The protein below binds the small molecule below.
Small molecule (SMILES): Cc1cn([C@H]2C[C@H](O[P](=O)(O)OC[C@H]3O[C@@H](n4ccc(N)nc4=O)C[C@@H]3O[P](=O)(O)OC[C@H]3O[C@@H](n4cnc5c(N)ncnc54)C[C@@H]3O)[C@@H](CO[P](=O)(O)O[C@H]3C[C@H](n4cnc5c(=O)nc(N)[nH]c54)O[C@@H]3CO[P](=O)(O)O[C@H]3C[C@H](n4cnc5c(N)ncnc54)O[C@@H]3CO[P](=O)(O)O[C@H]3C[C@H](n4cnc5c(=O)nc(N)[nH]c54)O[C@@H]3CO[P](=O)(O)O[C@H]3C[C@H](n4cnc5c(N)ncnc54)O[C@@H]3CO[P](=O)(O)O[C@H]3C[C@H](n4cnc5c(=O)nc(N)[nH]c54)O[C@@H]3COP(=O)(O)O)O2)c(=O)[nH]c1=O

Binding-site contacts:
Ligand atom OP3 contacts residue HIS98 of chain 1.J at 2.4 Å (h-bond).
Ligand atom O5' contacts residue ASN119 of chain 1.J at 3.3 Å (h-bond).
Ligand atom C5' contacts residue ALA96 of chain 1.J at 2.5 Å (hydrophobic).
Ligand atom O6 contacts residue ASN57 of chain 1.J at 2.6 Å (h-bond).
Ligand atom OP1 contacts residue ASN119 of chain 1.J at 2.8 Å (h-bond).
Ligand atom OP2 contacts residue GLY76 of chain 1.J at 3.6 Å (h-bond).
Ligand atom OP3 contacts residue ASN119 of chain 1.J at 3.3 Å (h-bond).
Ligand atom OP1 contacts residue MG1 of chain 1.T at 3.2 Å.
Ligand atom C8 contacts residue ARG74 of chain 1.J at 3.6 Å.
Ligand atom O5' contacts residue ALA96 of chain 1.J at 3.1 Å (h-bond).
Ligand atom C2' contacts residue ARG61 of chain 1.J at 3.3 Å.
Ligand atom N6 contacts residue ASN57 of chain 1.J at 3.5 Å.
Ligand atom N7 contacts residue GLN63 of chain 1.J at 3.1 Å (h-bond).
Ligand atom OP2 contacts residue HIS98 of chain 1.J at 2.7 Å (h-bond).
Ligand atom C5' contacts residue THR95 of chain 1.J at 3.6 Å.
Ligand atom OP3 contacts residue SER97 of chain 1.J at 2.7 Å.
Ligand atom P contacts residue ALA96 of chain 1.J at 3.4 Å.
Ligand atom C3' contacts residue ALA96 of chain 1.J at 3.6 Å (hydrophobic).
Ligand atom N7 contacts residue ARG74 of chain 1.J at 2.8 Å (salt-bridge).
Ligand atom N7 contacts residue ARG74 of chain 1.J at 3.4 Å (salt-bridge).
Ligand atom P contacts residue ASN119 of chain 1.J at 3.3 Å.
Ligand atom P contacts residue ALA96 of chain 1.J at 3.6 Å.
Ligand atom OP2 contacts residue ARG61 of chain 1.J at 3.0 Å (salt-bridge).
Ligand atom OP3 contacts residue ALA96 of chain 1.J at 2.7 Å (h-bond).
Ligand atom OP1 contacts residue THR95 of chain 1.J at 3.5 Å.
Ligand atom OP1 contacts residue ALA96 of chain 1.J at 2.9 Å (h-bond).
Ligand atom N7 contacts residue ARG61 of chain 1.J at 3.1 Å (salt-bridge).
Ligand atom C8 contacts residue ARG61 of chain 1.J at 3.0 Å.
Ligand atom C4' contacts residue THR95 of chain 1.J at 3.2 Å.
Ligand atom N6 contacts residue GLN63 of chain 1.J at 2.8 Å (h-bond).
Ligand atom OP1 contacts residue THR79 of chain 1.J at 3.1 Å.
Ligand atom C6 contacts residue ARG74 of chain 1.J at 3.6 Å.
Ligand atom O6 contacts residue ARG74 of chain 1.J at 2.8 Å (salt-bridge).
Ligand atom C5' contacts residue ASN119 of chain 1.J at 2.7 Å.
Ligand atom OP1 contacts residue TRP113 of chain 1.J at 3.5 Å.
Ligand atom P contacts residue HIS98 of chain 1.J at 3.6 Å.
Ligand atom C8 contacts residue ARG61 of chain 1.J at 3.6 Å.
Ligand atom O3' contacts residue THR95 of chain 1.J at 3.0 Å.
Ligand atom C4' contacts residue ALA96 of chain 1.J at 3.4 Å (hydrophobic).
Ligand atom O3' contacts residue ALA96 of chain 1.J at 2.8 Å (h-bond).

Sequence of chain 1.J:
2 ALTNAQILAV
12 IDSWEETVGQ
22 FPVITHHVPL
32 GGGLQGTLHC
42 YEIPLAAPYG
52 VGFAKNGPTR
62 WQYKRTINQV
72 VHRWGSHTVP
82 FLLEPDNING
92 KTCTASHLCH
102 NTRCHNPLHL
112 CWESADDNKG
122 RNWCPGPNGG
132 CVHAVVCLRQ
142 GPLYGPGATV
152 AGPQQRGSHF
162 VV